This protein binds this small molecule.
Small molecule (SMILES): CCCCCCCCCCCCC(=O)O[C@@H](COC(=O)CCC)COP(=O)(O)OC1[C@@H](O)[C@H](O)C(O)[C@H](O)[C@H]1O

Sequence of chain 1.D:
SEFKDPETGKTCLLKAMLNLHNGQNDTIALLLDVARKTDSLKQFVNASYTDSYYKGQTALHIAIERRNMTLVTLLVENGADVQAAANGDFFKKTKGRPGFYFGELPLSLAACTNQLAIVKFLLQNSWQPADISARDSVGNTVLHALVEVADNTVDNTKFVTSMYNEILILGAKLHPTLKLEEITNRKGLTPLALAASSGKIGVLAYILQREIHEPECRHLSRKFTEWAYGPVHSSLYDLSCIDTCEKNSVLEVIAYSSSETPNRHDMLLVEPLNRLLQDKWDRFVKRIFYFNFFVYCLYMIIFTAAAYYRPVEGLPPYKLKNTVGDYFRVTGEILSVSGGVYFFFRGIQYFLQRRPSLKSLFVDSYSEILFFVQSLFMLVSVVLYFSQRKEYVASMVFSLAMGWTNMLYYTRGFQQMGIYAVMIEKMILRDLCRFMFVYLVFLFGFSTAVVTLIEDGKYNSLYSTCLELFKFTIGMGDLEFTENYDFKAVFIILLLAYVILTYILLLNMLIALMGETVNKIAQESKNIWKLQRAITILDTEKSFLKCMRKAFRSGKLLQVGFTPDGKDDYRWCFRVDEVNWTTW

Binding-site contacts:
Ligand atom O1 contacts residue ASP405 of chain 1.C at 3.4 Å (salt-bridge).
Ligand atom O7 contacts residue TYR407 of chain 1.C at 3.1 Å.
Ligand atom C8 contacts residue TYR407 of chain 1.C at 3.7 Å (hydrophobic).
Ligand atom O contacts residue ASP405 of chain 1.C at 2.4 Å (salt-bridge).
Ligand atom C4 contacts residue GLU466 of chain 1.C at 3.8 Å.
Ligand atom O4 contacts residue ARG453 of chain 1.C at 3.1 Å (salt-bridge).
Ligand atom O3 contacts residue TYR407 of chain 1.C at 3.6 Å.
Ligand atom C11 contacts residue LEU411 of chain 1.C at 3.9 Å (hydrophobic).
Ligand atom C contacts residue ASP405 of chain 1.C at 3.7 Å.
Ligand atom C2 contacts residue ASP405 of chain 1.C at 3.2 Å.
Ligand atom O7 contacts residue GLU466 of chain 1.C at 3.8 Å.
Ligand atom O contacts residue ARG305 of chain 1.C at 3.0 Å (salt-bridge).
Ligand atom P contacts residue TYR407 of chain 1.C at 3.9 Å.
Ligand atom O6 contacts residue SER408 of chain 1.C at 3.5 Å (h-bond).
Ligand atom O11 contacts residue TYR407 of chain 1.C at 3.4 Å.
Ligand atom C contacts residue ARG305 of chain 1.C at 3.9 Å.
Ligand atom O1 contacts residue ARG305 of chain 1.C at 3.8 Å.
Ligand atom C6 contacts residue GLU466 of chain 1.C at 3.6 Å.
Ligand atom C8 contacts residue LEU411 of chain 1.C at 4.0 Å (hydrophobic).
Ligand atom O1 contacts residue ILE576 of chain 1.C at 4.0 Å.
Ligand atom P contacts residue SER408 of chain 1.C at 3.8 Å.
Ligand atom O8 contacts residue GLU466 of chain 1.C at 3.3 Å.
Ligand atom O9 contacts residue SER408 of chain 1.C at 3.9 Å.
Ligand atom O10 contacts residue LEU411 of chain 1.C at 3.8 Å.
Ligand atom C7 contacts residue TYR407 of chain 1.C at 3.7 Å (hydrophobic).
Ligand atom C13 contacts residue THR446 of chain 1.C at 3.8 Å.
Ligand atom O5 contacts residue TYR407 of chain 1.C at 3.6 Å (h-bond).
Ligand atom O11 contacts residue GLU466 of chain 1.C at 2.9 Å (salt-bridge).
Ligand atom C14 contacts residue THR446 of chain 1.C at 3.9 Å.
Ligand atom O6 contacts residue TYR407 of chain 1.C at 3.6 Å.
Ligand atom C13 contacts residue LEU411 of chain 1.C at 3.8 Å (hydrophobic).
Ligand atom C7 contacts residue GLU466 of chain 1.C at 3.9 Å.
Ligand atom O4 contacts residue GLN573 of chain 1.C at 2.9 Å (h-bond).
Ligand atom O5 contacts residue SER408 of chain 1.C at 2.9 Å (h-bond).
Ligand atom C22 contacts residue MET443 of chain 1.C at 4.0 Å (hydrophobic).
Ligand atom C24 contacts residue ASP405 of chain 1.C at 3.8 Å.
Ligand atom O10 contacts residue SER408 of chain 1.C at 3.5 Å.
Ligand atom C3 contacts residue GLN573 of chain 1.C at 3.9 Å.
Ligand atom O2 contacts residue GLN573 of chain 1.C at 3.9 Å.
Ligand atom C1 contacts residue ASP405 of chain 1.C at 3.6 Å.

Sequence of chain 1.C:
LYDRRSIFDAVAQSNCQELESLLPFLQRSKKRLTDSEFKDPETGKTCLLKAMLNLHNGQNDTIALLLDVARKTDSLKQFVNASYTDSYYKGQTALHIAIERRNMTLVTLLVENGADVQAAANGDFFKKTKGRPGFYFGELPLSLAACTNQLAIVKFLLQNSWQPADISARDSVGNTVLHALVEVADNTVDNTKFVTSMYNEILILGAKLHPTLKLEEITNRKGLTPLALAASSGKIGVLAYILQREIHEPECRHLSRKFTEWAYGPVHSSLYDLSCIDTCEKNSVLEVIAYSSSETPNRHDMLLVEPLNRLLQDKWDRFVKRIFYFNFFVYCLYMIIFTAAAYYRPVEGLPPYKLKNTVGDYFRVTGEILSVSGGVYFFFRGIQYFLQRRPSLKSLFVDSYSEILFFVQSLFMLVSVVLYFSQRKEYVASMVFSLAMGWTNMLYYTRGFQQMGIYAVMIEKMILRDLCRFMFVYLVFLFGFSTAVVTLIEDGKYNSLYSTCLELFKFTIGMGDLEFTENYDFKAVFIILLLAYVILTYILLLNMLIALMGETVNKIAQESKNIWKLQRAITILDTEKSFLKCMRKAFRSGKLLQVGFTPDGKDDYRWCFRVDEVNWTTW